Sequence of chain 1.A:
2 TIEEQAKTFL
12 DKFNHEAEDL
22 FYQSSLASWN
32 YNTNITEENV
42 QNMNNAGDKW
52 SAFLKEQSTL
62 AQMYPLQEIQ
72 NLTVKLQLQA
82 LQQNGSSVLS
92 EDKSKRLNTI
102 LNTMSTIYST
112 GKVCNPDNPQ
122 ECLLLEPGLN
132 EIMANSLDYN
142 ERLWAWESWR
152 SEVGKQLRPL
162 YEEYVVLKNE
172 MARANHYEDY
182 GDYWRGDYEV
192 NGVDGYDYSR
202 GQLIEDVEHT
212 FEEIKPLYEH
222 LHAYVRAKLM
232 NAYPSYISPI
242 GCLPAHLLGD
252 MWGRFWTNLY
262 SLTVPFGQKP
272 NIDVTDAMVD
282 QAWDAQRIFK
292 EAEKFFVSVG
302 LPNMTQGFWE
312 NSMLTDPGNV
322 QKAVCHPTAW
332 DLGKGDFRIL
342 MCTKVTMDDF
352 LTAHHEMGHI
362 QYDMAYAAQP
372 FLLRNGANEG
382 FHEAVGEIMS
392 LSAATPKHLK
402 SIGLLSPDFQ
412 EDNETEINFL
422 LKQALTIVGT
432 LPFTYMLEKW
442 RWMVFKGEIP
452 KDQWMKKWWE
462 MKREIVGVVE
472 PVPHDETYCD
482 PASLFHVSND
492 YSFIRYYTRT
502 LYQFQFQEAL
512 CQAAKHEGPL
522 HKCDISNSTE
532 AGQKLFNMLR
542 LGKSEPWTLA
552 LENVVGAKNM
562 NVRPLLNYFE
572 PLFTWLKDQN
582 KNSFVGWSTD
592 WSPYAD

A small-molecule ligand and the protein it binds are described below.
Small molecule (SMILES): CC(=O)N[C@@H]1[C@@H](O)[C@H](O)[C@@H](CO)O[C@H]1O

Binding-site contacts:
Ligand atom O6 contacts residue VAL298 of chain 1.A at 4.5 Å.
Ligand atom O5 contacts residue ASN304 of chain 1.A at 2.4 Å (h-bond).
Ligand atom C3 contacts residue ASN304 of chain 1.A at 3.8 Å.
Ligand atom N2 contacts residue GLU294 of chain 1.A at 4.4 Å.
Ligand atom O7 contacts residue GLU294 of chain 1.A at 4.2 Å.
Ligand atom O5 contacts residue VAL298 of chain 1.A at 4.3 Å.
Ligand atom C7 contacts residue GLU294 of chain 1.A at 4.1 Å.
Ligand atom C7 contacts residue ASN304 of chain 1.A at 3.8 Å.
Ligand atom O7 contacts residue ASN304 of chain 1.A at 4.3 Å.
Ligand atom C4 contacts residue ASN304 of chain 1.A at 4.2 Å.
Ligand atom N2 contacts residue ASN304 of chain 1.A at 2.9 Å (h-bond).
Ligand atom C1 contacts residue ASN304 of chain 1.A at 1.4 Å.
Ligand atom C5 contacts residue ASN304 of chain 1.A at 3.7 Å.
Ligand atom C8 contacts residue MET305 of chain 1.A at 3.7 Å (hydrophobic).
Ligand atom C8 contacts residue GLU294 of chain 1.A at 4.3 Å.
Ligand atom C8 contacts residue GLN307 of chain 1.A at 4.3 Å.
Ligand atom C2 contacts residue ASN304 of chain 1.A at 2.4 Å.